This small molecule binds to this protein.
Small molecule (SMILES): CCCCCCOCCOCCNC(=O)c1ccc(C(=O)O)c(C2=C3C=CC(=[N+]4CC(F)C4)C=C3[Si](C)(C)c3cc(N4CC(F)C4)ccc32)c1

Sequence of chain 1.B:
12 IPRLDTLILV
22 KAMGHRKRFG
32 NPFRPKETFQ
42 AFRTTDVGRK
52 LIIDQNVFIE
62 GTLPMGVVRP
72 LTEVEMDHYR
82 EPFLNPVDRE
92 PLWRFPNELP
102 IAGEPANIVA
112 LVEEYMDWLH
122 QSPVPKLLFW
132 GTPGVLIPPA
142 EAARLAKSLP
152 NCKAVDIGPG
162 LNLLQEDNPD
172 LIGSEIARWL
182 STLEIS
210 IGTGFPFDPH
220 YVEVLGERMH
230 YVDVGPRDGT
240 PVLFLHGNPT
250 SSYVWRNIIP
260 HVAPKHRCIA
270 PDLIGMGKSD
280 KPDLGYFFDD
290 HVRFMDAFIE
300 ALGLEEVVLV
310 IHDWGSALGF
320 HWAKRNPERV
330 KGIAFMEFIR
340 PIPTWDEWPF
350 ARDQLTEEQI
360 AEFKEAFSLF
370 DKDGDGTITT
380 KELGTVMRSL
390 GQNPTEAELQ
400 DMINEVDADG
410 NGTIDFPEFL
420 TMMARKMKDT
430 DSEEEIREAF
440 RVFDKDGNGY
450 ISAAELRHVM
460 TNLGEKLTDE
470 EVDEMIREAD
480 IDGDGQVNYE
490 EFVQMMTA

Binding-site contacts:
Ligand atom C15 contacts residue MET66 of chain 1.B at 3.6 Å (hydrophobic).
Ligand atom C10 contacts residue LYS37 of chain 1.B at 3.8 Å.
Ligand atom C26 contacts residue ASP312 of chain 1.B at 2.7 Å.
Ligand atom C18 contacts residue THR63 of chain 1.B at 3.4 Å.
Ligand atom C37 contacts residue PRO65 of chain 1.B at 3.7 Å (hydrophobic).
Ligand atom F1 contacts residue GLN56 of chain 1.B at 3.3 Å.
Ligand atom O1 contacts residue THR63 of chain 1.B at 2.8 Å (h-bond).
Ligand atom C25 contacts residue ASN247 of chain 1.B at 3.3 Å.
Ligand atom N2 contacts residue THR39 of chain 1.B at 3.4 Å (h-bond).
Ligand atom C7 contacts residue LEU52 of chain 1.B at 3.6 Å (hydrophobic).
Ligand atom O3 contacts residue THR63 of chain 1.B at 3.4 Å.
Ligand atom C28 contacts residue MET66 of chain 1.B at 3.7 Å (hydrophobic).
Ligand atom C20 contacts residue MET66 of chain 1.B at 3.8 Å (hydrophobic).
Ligand atom C24 contacts residue ASN163 of chain 1.B at 3.7 Å.
Ligand atom C23 contacts residue ASN163 of chain 1.B at 3.7 Å.
Ligand atom C17 contacts residue MET66 of chain 1.B at 3.6 Å (hydrophobic).
Ligand atom C25 contacts residue ASN163 of chain 1.B at 3.5 Å.
Ligand atom C21 contacts residue VAL136 of chain 1.B at 3.6 Å (hydrophobic).
Ligand atom C8 contacts residue GLN56 of chain 1.B at 2.8 Å.
Ligand atom C27 contacts residue ASP312 of chain 1.B at 2.1 Å.
Ligand atom C22 contacts residue THR63 of chain 1.B at 3.6 Å.
Ligand atom C25 contacts residue ASP312 of chain 1.B at 2.9 Å.
Ligand atom C40 contacts residue GLY62 of chain 1.B at 3.7 Å.
Ligand atom O2 contacts residue THR63 of chain 1.B at 3.8 Å.
Ligand atom C16 contacts residue THR39 of chain 1.B at 3.5 Å.
Ligand atom C38 contacts residue GLU61 of chain 1.B at 3.6 Å.
Ligand atom C39 contacts residue GLY62 of chain 1.B at 3.8 Å.
Ligand atom C24 contacts residue ASN247 of chain 1.B at 3.8 Å.
Ligand atom C16 contacts residue MET66 of chain 1.B at 3.4 Å (hydrophobic).
Ligand atom C28 contacts residue THR39 of chain 1.B at 3.4 Å.
Ligand atom C9 contacts residue GLN56 of chain 1.B at 2.8 Å.
Ligand atom C8 contacts residue LEU52 of chain 1.B at 3.6 Å (hydrophobic).
Ligand atom C17 contacts residue THR39 of chain 1.B at 3.3 Å.
Ligand atom N2 contacts residue MET66 of chain 1.B at 3.5 Å.
Ligand atom O1 contacts residue THR39 of chain 1.B at 3.8 Å.
Ligand atom O2 contacts residue PHE40 of chain 1.B at 3.8 Å.
Ligand atom C21 contacts residue MET66 of chain 1.B at 3.6 Å (hydrophobic).
Ligand atom C1 contacts residue GLU61 of chain 1.B at 3.7 Å.
Ligand atom C39 contacts residue GLU61 of chain 1.B at 3.6 Å.
Ligand atom C33 contacts residue MET66 of chain 1.B at 3.6 Å (hydrophobic).